The small molecule below binds the protein below.
Small molecule (SMILES): OC[C@H]1O[C@@H](O)[C@@H](O)[C@@H](O)[C@@H]1O

Binding-site contacts:
Ligand atom O5 contacts residue NAG1 of chain 1.I at 2.9 Å (h-bond).
Ligand atom C1 contacts residue NAG1 of chain 1.I at 2.8 Å.
Ligand atom O2 contacts residue NAG1 of chain 1.I at 3.0 Å (h-bond).
Ligand atom C5 contacts residue NAG1 of chain 1.I at 4.2 Å.
Ligand atom O6 contacts residue NAG1 of chain 1.I at 4.3 Å.
Ligand atom C2 contacts residue NAG1 of chain 1.I at 3.4 Å.